This small molecule binds to this protein.
Small molecule (SMILES): CC(=O)N[C@@H]1[C@@H](O)[C@H](O)[C@@H](CO)O[C@H]1O

Binding-site contacts:
Ligand atom C3 contacts residue ASN494 of chain 1.B at 3.9 Å.
Ligand atom C6 contacts residue SER491 of chain 1.B at 4.3 Å.
Ligand atom O7 contacts residue ASN494 of chain 1.B at 3.5 Å (h-bond).
Ligand atom C1 contacts residue ASN490 of chain 1.B at 4.2 Å.
Ligand atom O6 contacts residue ASN490 of chain 1.B at 3.6 Å.
Ligand atom C5 contacts residue ASN490 of chain 1.B at 4.2 Å.
Ligand atom C1 contacts residue ASN494 of chain 1.B at 1.5 Å.
Ligand atom C5 contacts residue ASN494 of chain 1.B at 3.8 Å.
Ligand atom C6 contacts residue ASN490 of chain 1.B at 3.9 Å.
Ligand atom C7 contacts residue ASN494 of chain 1.B at 3.4 Å.
Ligand atom C1 contacts residue THR496 of chain 1.B at 4.4 Å.
Ligand atom O5 contacts residue ASN490 of chain 1.B at 3.3 Å (h-bond).
Ligand atom C4 contacts residue ASN494 of chain 1.B at 4.4 Å.
Ligand atom C2 contacts residue ASN494 of chain 1.B at 2.5 Å.
Ligand atom N2 contacts residue ASN494 of chain 1.B at 3.0 Å (h-bond).
Ligand atom O5 contacts residue ASN494 of chain 1.B at 2.5 Å (h-bond).

Sequence of chain 1.B:
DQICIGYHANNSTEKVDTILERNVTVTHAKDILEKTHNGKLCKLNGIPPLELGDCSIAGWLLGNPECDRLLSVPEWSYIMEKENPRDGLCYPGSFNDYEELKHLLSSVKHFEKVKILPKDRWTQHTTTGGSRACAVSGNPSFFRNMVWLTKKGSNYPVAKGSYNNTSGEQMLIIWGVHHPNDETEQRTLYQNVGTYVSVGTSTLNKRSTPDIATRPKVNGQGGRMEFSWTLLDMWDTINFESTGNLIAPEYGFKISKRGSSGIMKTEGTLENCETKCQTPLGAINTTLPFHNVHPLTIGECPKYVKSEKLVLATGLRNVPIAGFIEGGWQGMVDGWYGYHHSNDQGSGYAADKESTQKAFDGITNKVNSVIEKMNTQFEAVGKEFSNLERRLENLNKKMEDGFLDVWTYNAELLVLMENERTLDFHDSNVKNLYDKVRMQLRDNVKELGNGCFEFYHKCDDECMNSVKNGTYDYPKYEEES